Binding-site contacts:
Ligand atom O7 contacts residue ASN479 of chain 1.A at 3.6 Å.
Ligand atom C4 contacts residue ASN479 of chain 1.A at 4.3 Å.
Ligand atom O5 contacts residue ASN479 of chain 1.A at 2.4 Å (h-bond).
Ligand atom C5 contacts residue ASN479 of chain 1.A at 3.7 Å.
Ligand atom C7 contacts residue ASN479 of chain 1.A at 3.8 Å.
Ligand atom C1 contacts residue ASN479 of chain 1.A at 1.4 Å.
Ligand atom C3 contacts residue ASN479 of chain 1.A at 3.8 Å.
Ligand atom O7 contacts residue GLN487 of chain 1.A at 2.8 Å (h-bond).
Ligand atom C7 contacts residue GLN487 of chain 1.A at 4.0 Å.
Ligand atom C8 contacts residue ASN479 of chain 1.A at 4.2 Å.
Ligand atom N2 contacts residue ASN479 of chain 1.A at 2.9 Å (h-bond).
Ligand atom C2 contacts residue ASN479 of chain 1.A at 2.5 Å.
Ligand atom C2 contacts residue GLN487 of chain 1.A at 4.5 Å.

Sequence of chain 1.A:
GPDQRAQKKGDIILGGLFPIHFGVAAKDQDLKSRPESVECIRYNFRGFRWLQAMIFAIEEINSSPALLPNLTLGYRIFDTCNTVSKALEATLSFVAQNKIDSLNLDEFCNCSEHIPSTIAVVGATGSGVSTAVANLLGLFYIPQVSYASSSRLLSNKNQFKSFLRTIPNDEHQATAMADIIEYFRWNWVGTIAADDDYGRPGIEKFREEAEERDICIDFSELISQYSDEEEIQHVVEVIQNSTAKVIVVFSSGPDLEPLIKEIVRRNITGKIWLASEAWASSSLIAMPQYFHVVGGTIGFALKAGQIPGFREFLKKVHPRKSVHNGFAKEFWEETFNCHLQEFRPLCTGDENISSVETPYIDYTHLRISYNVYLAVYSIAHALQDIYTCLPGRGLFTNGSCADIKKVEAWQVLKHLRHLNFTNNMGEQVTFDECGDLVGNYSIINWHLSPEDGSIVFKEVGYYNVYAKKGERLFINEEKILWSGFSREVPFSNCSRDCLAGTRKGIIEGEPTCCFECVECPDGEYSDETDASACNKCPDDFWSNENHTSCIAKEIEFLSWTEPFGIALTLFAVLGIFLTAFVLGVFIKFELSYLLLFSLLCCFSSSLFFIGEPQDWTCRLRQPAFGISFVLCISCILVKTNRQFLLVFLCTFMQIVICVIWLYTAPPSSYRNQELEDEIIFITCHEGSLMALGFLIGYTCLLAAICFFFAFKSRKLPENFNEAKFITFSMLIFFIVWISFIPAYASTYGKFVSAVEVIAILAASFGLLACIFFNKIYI

A protein and the small-molecule ligand that binds it are described below.
Small molecule (SMILES): CC(=O)N[C@@H]1[C@@H](O)[C@H](O)[C@@H](CO)O[C@H]1O